Sequence of chain 1.E:
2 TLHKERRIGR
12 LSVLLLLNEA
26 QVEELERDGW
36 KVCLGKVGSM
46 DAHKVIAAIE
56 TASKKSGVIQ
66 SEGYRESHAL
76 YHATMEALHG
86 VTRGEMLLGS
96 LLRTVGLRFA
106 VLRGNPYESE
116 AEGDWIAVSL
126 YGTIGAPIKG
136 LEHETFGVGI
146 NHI

Sequence of chain 1.D:
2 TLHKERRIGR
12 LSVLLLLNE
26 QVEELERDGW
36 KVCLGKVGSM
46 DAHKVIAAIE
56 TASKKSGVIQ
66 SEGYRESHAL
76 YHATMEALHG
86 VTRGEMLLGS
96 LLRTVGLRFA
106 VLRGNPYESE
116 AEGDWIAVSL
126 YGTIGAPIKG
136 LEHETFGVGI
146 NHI

This small molecule binds to this protein.
Small molecule (SMILES): N[C@@H](Cc1c[nH]c[nH+]1)C(=O)O

Binding-site contacts:
Ligand atom N contacts residue ARG98 of chain 1.E at 3.5 Å.
Ligand atom O contacts residue TYR76 of chain 1.D at 3.9 Å.
Ligand atom CG contacts residue TYR76 of chain 1.D at 3.6 Å (hydrophobic).
Ligand atom CE1 contacts residue ARG88 of chain 1.E at 3.8 Å.
Ligand atom CB contacts residue GLY130 of chain 1.E at 3.6 Å.
Ligand atom CB contacts residue ARG98 of chain 1.E at 3.4 Å.
Ligand atom C contacts residue GLY130 of chain 1.E at 3.9 Å.
Ligand atom C contacts residue TYR76 of chain 1.D at 4.0 Å (hydrophobic).
Ligand atom OXT contacts residue GLY130 of chain 1.E at 3.5 Å.
Ligand atom N contacts residue GLY130 of chain 1.E at 3.7 Å.
Ligand atom CE1 contacts residue HIS138 of chain 1.E at 3.3 Å.
Ligand atom NE2 contacts residue ZN1 of chain 1.T at 2.0 Å.
Ligand atom NE2 contacts residue HIS73 of chain 1.D at 3.5 Å (h-bond).
Ligand atom N contacts residue TYR76 of chain 1.D at 3.2 Å.
Ligand atom N contacts residue ALA131 of chain 1.E at 3.5 Å.
Ligand atom O contacts residue ALA131 of chain 1.E at 3.5 Å.
Ligand atom CA contacts residue ALA131 of chain 1.E at 3.9 Å (hydrophobic).
Ligand atom CA contacts residue TYR76 of chain 1.D at 3.4 Å (hydrophobic).
Ligand atom NE2 contacts residue HIS77 of chain 1.D at 2.8 Å (h-bond).
Ligand atom N contacts residue LEU97 of chain 1.E at 2.8 Å (h-bond).
Ligand atom CD2 contacts residue HIS77 of chain 1.D at 3.7 Å.
Ligand atom CD2 contacts residue TYR69 of chain 1.D at 3.4 Å (hydrophobic).
Ligand atom ND1 contacts residue ZN1 of chain 1.T at 4.0 Å.
Ligand atom ND1 contacts residue ARG98 of chain 1.E at 3.8 Å.
Ligand atom CA contacts residue GLY130 of chain 1.E at 3.9 Å.
Ligand atom CD2 contacts residue ZN1 of chain 1.T at 3.2 Å.
Ligand atom OXT contacts residue ALA131 of chain 1.E at 3.5 Å (h-bond).
Ligand atom OXT contacts residue TYR69 of chain 1.D at 2.7 Å (h-bond).
Ligand atom OXT contacts residue LEU136 of chain 1.E at 4.0 Å.
Ligand atom CD2 contacts residue TYR76 of chain 1.D at 3.8 Å (hydrophobic).
Ligand atom C contacts residue ALA131 of chain 1.E at 3.4 Å (hydrophobic).
Ligand atom ND1 contacts residue TYR76 of chain 1.D at 3.7 Å.
Ligand atom CB contacts residue TYR76 of chain 1.D at 3.8 Å (hydrophobic).
Ligand atom CE1 contacts residue HIS77 of chain 1.D at 3.4 Å.
Ligand atom CD2 contacts residue HIS138 of chain 1.E at 3.6 Å.
Ligand atom CD2 contacts residue HIS73 of chain 1.D at 3.8 Å.
Ligand atom CE1 contacts residue ZN1 of chain 1.T at 2.7 Å.
Ligand atom NE2 contacts residue HIS138 of chain 1.E at 2.8 Å (h-bond).
Ligand atom C contacts residue TYR69 of chain 1.D at 3.9 Å (hydrophobic).
Ligand atom CA contacts residue ARG98 of chain 1.E at 4.0 Å.